Sequence of chain 1.D:
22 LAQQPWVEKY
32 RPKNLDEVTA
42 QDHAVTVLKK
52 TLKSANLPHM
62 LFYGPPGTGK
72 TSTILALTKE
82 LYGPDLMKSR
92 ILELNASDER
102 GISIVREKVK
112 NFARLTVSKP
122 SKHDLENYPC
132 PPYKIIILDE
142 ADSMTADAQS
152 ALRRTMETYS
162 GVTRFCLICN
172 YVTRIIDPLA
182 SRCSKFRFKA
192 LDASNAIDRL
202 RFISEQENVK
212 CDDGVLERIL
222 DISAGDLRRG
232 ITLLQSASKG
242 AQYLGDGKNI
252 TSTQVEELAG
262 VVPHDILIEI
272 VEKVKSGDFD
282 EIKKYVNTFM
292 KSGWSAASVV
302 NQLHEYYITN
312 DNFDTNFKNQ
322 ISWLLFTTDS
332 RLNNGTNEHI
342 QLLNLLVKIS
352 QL

A protein and the small-molecule ligand that binds it are described below.
Small molecule (SMILES): Nc1ncnc2c1ncn2[C@@H]1O[C@H](COP(=O)(O)OP(=O)(O)OP(O)(O)=S)[C@@H](O)[C@H]1O

Sequence of chain 1.E:
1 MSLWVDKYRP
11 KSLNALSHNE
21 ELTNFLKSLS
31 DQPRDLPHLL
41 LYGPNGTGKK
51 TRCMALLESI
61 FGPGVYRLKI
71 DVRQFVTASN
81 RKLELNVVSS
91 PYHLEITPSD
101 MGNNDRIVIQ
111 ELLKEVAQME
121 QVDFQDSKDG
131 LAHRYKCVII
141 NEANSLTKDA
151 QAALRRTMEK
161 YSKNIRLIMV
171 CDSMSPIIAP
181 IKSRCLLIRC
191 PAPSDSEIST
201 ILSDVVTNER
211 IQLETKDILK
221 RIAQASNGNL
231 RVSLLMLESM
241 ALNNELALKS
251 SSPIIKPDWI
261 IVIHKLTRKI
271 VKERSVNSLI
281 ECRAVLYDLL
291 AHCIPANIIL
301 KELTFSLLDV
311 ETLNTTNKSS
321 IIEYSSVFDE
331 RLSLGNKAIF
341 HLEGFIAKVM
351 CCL

Binding-site contacts:
Ligand atom O1B contacts residue GLY70 of chain 1.D at 3.1 Å (h-bond).
Ligand atom O2G contacts residue MG1 of chain 1.R at 1.9 Å.
Ligand atom O3A contacts residue GLY68 of chain 1.D at 3.5 Å.
Ligand atom O1A contacts residue THR72 of chain 1.D at 3.5 Å (h-bond).
Ligand atom O2G contacts residue ARG155 of chain 1.E at 3.0 Å (salt-bridge).
Ligand atom O2B contacts residue THR72 of chain 1.D at 3.1 Å (h-bond).
Ligand atom S1G contacts residue ARG229 of chain 1.D at 3.5 Å (salt-bridge).
Ligand atom N7 contacts residue THR69 of chain 1.D at 3.1 Å.
Ligand atom N7 contacts residue GLY70 of chain 1.D at 3.2 Å (h-bond).
Ligand atom O2A contacts residue ARG32 of chain 1.D at 3.0 Å (salt-bridge).
Ligand atom O1A contacts residue GLY70 of chain 1.D at 3.2 Å.
Ligand atom O2A contacts residue GLU159 of chain 1.E at 3.4 Å (salt-bridge).
Ligand atom O2' contacts residue VAL28 of chain 1.D at 3.0 Å (h-bond).
Ligand atom PB contacts residue MG1 of chain 1.R at 3.2 Å.
Ligand atom O3G contacts residue LYS71 of chain 1.D at 2.6 Å (salt-bridge).
Ligand atom S1G contacts residue PRO67 of chain 1.D at 3.5 Å.
Ligand atom N6 contacts residue THR69 of chain 1.D at 3.1 Å (h-bond).
Ligand atom O1A contacts residue SER73 of chain 1.D at 2.6 Å (h-bond).
Ligand atom O3B contacts residue ARG229 of chain 1.D at 3.1 Å (salt-bridge).
Ligand atom O2G contacts residue ARG184 of chain 1.E at 3.1 Å (salt-bridge).
Ligand atom O3G contacts residue ASN171 of chain 1.D at 2.9 Å (h-bond).
Ligand atom PG contacts residue ARG155 of chain 1.E at 3.5 Å.
Ligand atom O2B contacts residue MG1 of chain 1.R at 2.0 Å.
Ligand atom N6 contacts residue VAL39 of chain 1.D at 3.5 Å.
Ligand atom O1B contacts residue LYS71 of chain 1.D at 2.8 Å (salt-bridge).
Ligand atom PG contacts residue MG1 of chain 1.R at 3.0 Å.
Ligand atom S1G contacts residue ARG184 of chain 1.E at 3.3 Å (salt-bridge).
Ligand atom O1B contacts residue THR69 of chain 1.D at 3.3 Å (h-bond).
Ligand atom O4' contacts residue ARG229 of chain 1.D at 3.6 Å.
Ligand atom O5' contacts residue SER73 of chain 1.D at 3.5 Å (h-bond).
Ligand atom O3B contacts residue MG1 of chain 1.R at 3.3 Å.
Ligand atom O3A contacts residue ARG229 of chain 1.D at 3.5 Å (salt-bridge).
Ligand atom O3' contacts residue VAL28 of chain 1.D at 2.8 Å (h-bond).
Ligand atom O3' contacts residue ARG32 of chain 1.D at 3.2 Å.
Ligand atom PA contacts residue SER73 of chain 1.D at 3.5 Å.
Ligand atom O2A contacts residue ARG229 of chain 1.D at 3.3 Å (salt-bridge).
Ligand atom O3G contacts residue ARG155 of chain 1.E at 3.4 Å (salt-bridge).
Ligand atom O3B contacts residue GLY68 of chain 1.D at 3.0 Å (h-bond).
Ligand atom O1A contacts residue LYS71 of chain 1.D at 3.5 Å (salt-bridge).
Ligand atom C8 contacts residue GLY68 of chain 1.D at 3.3 Å.